This protein binds this small molecule.
Small molecule (SMILES): CSCC[C@H](NC(=O)[C@@H]1CCCN1C(=O)[C@H](CC(C)C)NC(=O)[C@H](CC(C)C)NC(=O)[C@H](CCCCN)NC(=O)[C@H](C)NC(=O)[C@H](CCCCN)NC(=O)[C@@H](N)CCCN=C(N)N)C(=O)N[C@@H](CCC(=O)O)C(=O)N[C@@H](CCC(=O)O)C(=O)N[C@@H](C)C(=O)N[C@@H](CC(C)C)C(=O)N[C@@H](CC(C)C)C(=O)N1CCC[C@H]1C=O

Binding-site contacts:
Ligand atom CD1 contacts residue GLN203 of chain 7.C at 3.5 Å.
Ligand atom C contacts residue GLY105 of chain 7.C at 3.8 Å.
Ligand atom CA contacts residue PHE126 of chain 7.C at 3.9 Å (hydrophobic).
Ligand atom N contacts residue GLY105 of chain 7.C at 2.8 Å (h-bond).
Ligand atom O contacts residue VAL127 of chain 7.C at 3.5 Å.
Ligand atom CD contacts residue ARG165 of chain 7.C at 3.8 Å.
Ligand atom CA contacts residue GLY105 of chain 7.C at 3.6 Å.
Ligand atom CG contacts residue TYR162 of chain 7.C at 3.9 Å (hydrophobic).
Ligand atom O contacts residue PHE126 of chain 7.C at 3.4 Å.
Ligand atom CA contacts residue ILE130 of chain 7.C at 3.5 Å (hydrophobic).
Ligand atom CD2 contacts residue LEU161 of chain 7.C at 3.6 Å (hydrophobic).
Ligand atom C contacts residue ILE130 of chain 7.C at 3.9 Å (hydrophobic).
Ligand atom CB contacts residue ILE130 of chain 7.C at 3.6 Å (hydrophobic).
Ligand atom CB contacts residue TYR162 of chain 7.C at 3.5 Å (hydrophobic).
Ligand atom CA contacts residue LEU161 of chain 7.C at 3.5 Å (hydrophobic).
Ligand atom C contacts residue VAL127 of chain 7.C at 3.7 Å (hydrophobic).
Ligand atom SD contacts residue ARG165 of chain 7.C at 3.5 Å.
Ligand atom O contacts residue GLY105 of chain 7.C at 3.7 Å.
Ligand atom CA contacts residue SER163 of chain 7.C at 3.7 Å.
Ligand atom N contacts residue LEU161 of chain 7.C at 3.2 Å (h-bond).
Ligand atom CD1 contacts residue GLY124 of chain 7.C at 3.9 Å.
Ligand atom OE1 contacts residue ARG165 of chain 7.C at 2.9 Å (salt-bridge).
Ligand atom N contacts residue VAL125 of chain 7.C at 3.5 Å (h-bond).
Ligand atom C contacts residue LEU161 of chain 7.C at 3.9 Å (hydrophobic).
Ligand atom N contacts residue SER163 of chain 7.C at 3.9 Å.
Ligand atom CD contacts residue GLN203 of chain 7.C at 3.5 Å.
Ligand atom CB contacts residue ILE104 of chain 7.C at 3.6 Å (hydrophobic).
Ligand atom O contacts residue LEU161 of chain 7.C at 3.4 Å (h-bond).
Ligand atom CE contacts residue ARG165 of chain 7.C at 3.8 Å.
Ligand atom O contacts residue VAL127 of chain 7.C at 2.5 Å (h-bond).
Ligand atom O contacts residue TYR162 of chain 7.C at 3.6 Å.
Ligand atom CA contacts residue GLY105 of chain 7.C at 3.9 Å.
Ligand atom CA contacts residue VAL125 of chain 7.C at 3.4 Å (hydrophobic).
Ligand atom O contacts residue ILE130 of chain 7.C at 3.7 Å.
Ligand atom O contacts residue GLN203 of chain 7.C at 3.5 Å (h-bond).
Ligand atom O contacts residue SER163 of chain 7.C at 3.1 Å (h-bond).
Ligand atom CD2 contacts residue PHE126 of chain 7.C at 3.4 Å (hydrophobic).
Ligand atom CB contacts residue VAL125 of chain 7.C at 3.3 Å (hydrophobic).
Ligand atom CB contacts residue GLY105 of chain 7.C at 3.2 Å.
Ligand atom CD1 contacts residue TYR162 of chain 7.C at 3.5 Å (hydrophobic).

Sequence of chain 7.C:
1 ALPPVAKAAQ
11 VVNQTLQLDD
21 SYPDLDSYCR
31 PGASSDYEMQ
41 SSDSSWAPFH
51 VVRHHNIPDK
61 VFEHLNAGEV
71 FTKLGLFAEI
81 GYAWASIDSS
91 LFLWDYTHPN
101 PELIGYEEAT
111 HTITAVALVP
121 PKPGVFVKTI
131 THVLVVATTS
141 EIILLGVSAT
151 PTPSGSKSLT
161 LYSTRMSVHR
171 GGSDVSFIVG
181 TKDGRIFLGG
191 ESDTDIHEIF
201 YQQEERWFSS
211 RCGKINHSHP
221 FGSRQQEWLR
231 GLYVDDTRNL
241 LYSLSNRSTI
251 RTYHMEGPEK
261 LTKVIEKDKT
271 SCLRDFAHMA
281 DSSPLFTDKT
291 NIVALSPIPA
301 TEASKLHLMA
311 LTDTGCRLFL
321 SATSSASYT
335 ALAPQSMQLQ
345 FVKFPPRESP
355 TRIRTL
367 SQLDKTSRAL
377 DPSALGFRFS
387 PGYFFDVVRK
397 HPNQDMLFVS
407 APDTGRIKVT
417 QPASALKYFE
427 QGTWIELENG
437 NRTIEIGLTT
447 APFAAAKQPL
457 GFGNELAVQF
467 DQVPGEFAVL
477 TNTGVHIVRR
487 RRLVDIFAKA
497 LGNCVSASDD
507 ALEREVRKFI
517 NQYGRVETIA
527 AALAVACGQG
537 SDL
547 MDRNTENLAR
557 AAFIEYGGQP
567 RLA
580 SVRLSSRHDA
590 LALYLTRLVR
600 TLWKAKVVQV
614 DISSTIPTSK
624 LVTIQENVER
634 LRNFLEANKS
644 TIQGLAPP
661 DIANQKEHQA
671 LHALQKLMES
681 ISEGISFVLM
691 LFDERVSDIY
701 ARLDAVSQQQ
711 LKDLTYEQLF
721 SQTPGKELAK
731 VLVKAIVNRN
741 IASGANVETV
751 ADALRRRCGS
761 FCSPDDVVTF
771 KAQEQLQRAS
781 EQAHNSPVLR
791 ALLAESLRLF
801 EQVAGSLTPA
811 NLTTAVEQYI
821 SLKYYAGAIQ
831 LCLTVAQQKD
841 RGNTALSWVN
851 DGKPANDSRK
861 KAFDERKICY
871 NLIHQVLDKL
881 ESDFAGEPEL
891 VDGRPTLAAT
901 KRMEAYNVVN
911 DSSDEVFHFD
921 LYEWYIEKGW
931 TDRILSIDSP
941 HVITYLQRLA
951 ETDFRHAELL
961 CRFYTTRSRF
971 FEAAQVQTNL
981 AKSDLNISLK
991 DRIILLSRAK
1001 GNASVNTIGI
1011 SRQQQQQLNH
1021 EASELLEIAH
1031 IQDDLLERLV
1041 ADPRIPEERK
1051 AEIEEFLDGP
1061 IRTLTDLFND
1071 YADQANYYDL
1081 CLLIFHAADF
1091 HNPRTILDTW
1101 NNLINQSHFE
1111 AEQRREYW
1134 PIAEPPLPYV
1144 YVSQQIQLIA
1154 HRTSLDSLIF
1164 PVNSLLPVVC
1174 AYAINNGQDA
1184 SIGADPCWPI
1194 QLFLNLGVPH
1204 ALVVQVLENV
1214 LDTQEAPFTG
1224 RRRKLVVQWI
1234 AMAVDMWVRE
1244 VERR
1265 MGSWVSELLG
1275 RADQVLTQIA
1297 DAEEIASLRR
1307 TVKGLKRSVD